Sequence of chain 1.B:
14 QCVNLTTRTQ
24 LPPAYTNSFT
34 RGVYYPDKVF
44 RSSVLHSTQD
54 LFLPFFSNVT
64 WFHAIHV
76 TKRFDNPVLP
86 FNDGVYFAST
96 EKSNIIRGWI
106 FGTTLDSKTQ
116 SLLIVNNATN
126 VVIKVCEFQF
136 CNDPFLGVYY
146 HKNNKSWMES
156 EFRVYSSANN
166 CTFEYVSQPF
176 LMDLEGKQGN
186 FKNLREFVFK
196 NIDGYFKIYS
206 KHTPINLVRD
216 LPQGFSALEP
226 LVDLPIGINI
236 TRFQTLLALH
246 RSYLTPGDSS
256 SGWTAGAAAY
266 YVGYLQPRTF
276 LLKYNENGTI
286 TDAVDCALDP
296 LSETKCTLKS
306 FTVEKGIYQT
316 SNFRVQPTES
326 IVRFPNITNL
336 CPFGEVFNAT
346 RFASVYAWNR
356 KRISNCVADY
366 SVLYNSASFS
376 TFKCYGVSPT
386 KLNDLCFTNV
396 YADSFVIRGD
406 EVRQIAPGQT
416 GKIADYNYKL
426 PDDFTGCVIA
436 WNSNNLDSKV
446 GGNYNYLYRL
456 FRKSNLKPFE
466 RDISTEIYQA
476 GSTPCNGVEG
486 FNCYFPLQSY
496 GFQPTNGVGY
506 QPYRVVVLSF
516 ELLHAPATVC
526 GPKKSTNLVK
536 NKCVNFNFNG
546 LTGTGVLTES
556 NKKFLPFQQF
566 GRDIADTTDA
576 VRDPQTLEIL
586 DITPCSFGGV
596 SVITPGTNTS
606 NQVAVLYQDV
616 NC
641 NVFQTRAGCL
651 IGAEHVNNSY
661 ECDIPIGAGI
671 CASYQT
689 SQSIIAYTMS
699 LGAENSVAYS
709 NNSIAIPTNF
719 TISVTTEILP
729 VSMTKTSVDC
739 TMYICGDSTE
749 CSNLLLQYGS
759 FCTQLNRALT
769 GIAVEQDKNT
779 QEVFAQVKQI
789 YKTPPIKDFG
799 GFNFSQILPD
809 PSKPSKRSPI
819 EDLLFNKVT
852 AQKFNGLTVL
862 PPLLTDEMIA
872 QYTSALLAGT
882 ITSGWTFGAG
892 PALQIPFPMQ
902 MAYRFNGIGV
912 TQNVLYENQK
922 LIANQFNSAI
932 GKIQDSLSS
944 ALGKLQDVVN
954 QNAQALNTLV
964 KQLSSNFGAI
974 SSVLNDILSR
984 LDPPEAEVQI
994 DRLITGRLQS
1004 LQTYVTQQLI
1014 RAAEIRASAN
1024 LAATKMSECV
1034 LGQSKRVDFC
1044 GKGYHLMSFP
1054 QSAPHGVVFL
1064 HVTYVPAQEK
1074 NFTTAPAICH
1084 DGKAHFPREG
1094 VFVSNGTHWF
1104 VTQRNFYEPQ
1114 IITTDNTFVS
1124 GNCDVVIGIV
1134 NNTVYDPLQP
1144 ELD

Binding-site contacts:
Ligand atom C1 contacts residue ASN801 of chain 1.B at 1.4 Å.
Ligand atom C2 contacts residue SER803 of chain 1.B at 4.5 Å.
Ligand atom O5 contacts residue SER803 of chain 1.B at 4.0 Å.
Ligand atom C6 contacts residue GLN804 of chain 1.B at 3.3 Å.
Ligand atom C5 contacts residue SER803 of chain 1.B at 4.2 Å.
Ligand atom C2 contacts residue ASN801 of chain 1.B at 2.5 Å.
Ligand atom N2 contacts residue ASN801 of chain 1.B at 2.9 Å (h-bond).
Ligand atom C4 contacts residue ASN801 of chain 1.B at 4.2 Å.
Ligand atom C1 contacts residue SER803 of chain 1.B at 3.4 Å.
Ligand atom O5 contacts residue ASN801 of chain 1.B at 2.4 Å (h-bond).
Ligand atom C5 contacts residue GLN804 of chain 1.B at 3.5 Å.
Ligand atom O7 contacts residue ASN801 of chain 1.B at 3.3 Å (h-bond).
Ligand atom O6 contacts residue GLN804 of chain 1.B at 2.5 Å (h-bond).
Ligand atom C3 contacts residue ASN801 of chain 1.B at 3.8 Å.
Ligand atom O5 contacts residue GLN804 of chain 1.B at 3.8 Å.
Ligand atom C7 contacts residue ASN801 of chain 1.B at 3.3 Å.
Ligand atom C8 contacts residue ASN801 of chain 1.B at 4.4 Å.
Ligand atom C5 contacts residue ASN801 of chain 1.B at 3.7 Å.

The protein below binds the small molecule below.
Small molecule (SMILES): CC(=O)N[C@H]1[C@H](O[C@H]2[C@H](O)[C@@H](NC(C)=O)CO[C@@H]2CO)O[C@H](CO)[C@@H](O)[C@@H]1O